Sequence of chain 1.F:
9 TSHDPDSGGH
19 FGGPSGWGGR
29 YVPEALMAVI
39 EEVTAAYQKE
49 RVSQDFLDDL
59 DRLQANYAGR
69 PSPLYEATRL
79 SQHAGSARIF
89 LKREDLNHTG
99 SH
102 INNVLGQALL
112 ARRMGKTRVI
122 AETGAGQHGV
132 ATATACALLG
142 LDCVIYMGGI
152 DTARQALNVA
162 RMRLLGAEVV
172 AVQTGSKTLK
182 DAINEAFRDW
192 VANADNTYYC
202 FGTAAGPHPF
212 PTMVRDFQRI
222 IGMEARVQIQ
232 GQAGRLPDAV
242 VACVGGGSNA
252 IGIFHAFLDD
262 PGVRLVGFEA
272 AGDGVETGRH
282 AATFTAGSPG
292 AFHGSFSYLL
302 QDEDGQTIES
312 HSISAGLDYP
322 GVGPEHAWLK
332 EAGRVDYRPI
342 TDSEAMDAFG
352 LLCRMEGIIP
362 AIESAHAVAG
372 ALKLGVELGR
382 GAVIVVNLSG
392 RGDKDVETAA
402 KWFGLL

Binding-site contacts:
Ligand atom C12 contacts residue PHE188 of chain 1.F at 3.9 Å (hydrophobic).
Ligand atom C08 contacts residue HIS294 of chain 1.F at 3.7 Å.
Ligand atom C08 contacts residue ILE184 of chain 1.F at 3.8 Å (hydrophobic).
Ligand atom C02 contacts residue PHE202 of chain 1.F at 3.8 Å (hydrophobic).
Ligand atom C12 contacts residue HIS294 of chain 1.F at 3.7 Å.
Ligand atom C02 contacts residue PHE211 of chain 1.F at 3.9 Å (hydrophobic).
Ligand atom O20 contacts residue HIS294 of chain 1.F at 2.8 Å (h-bond).
Ligand atom C12 contacts residue GLY295 of chain 1.F at 3.9 Å.
Ligand atom C09 contacts residue HIS294 of chain 1.F at 3.6 Å.
Ligand atom C05 contacts residue HIS294 of chain 1.F at 3.8 Å.
Ligand atom C09 contacts residue PHE188 of chain 1.F at 3.6 Å (hydrophobic).
Ligand atom C07 contacts residue HIS294 of chain 1.F at 3.9 Å.
Ligand atom F21 contacts residue LEU34 of chain 1.F at 3.1 Å.
Ligand atom N18 contacts residue PRO31 of chain 1.F at 3.6 Å.
Ligand atom N18 contacts residue TYR108 of chain 1.E at 3.8 Å.
Ligand atom C19 contacts residue ASP64 of chain 1.E at 3.6 Å.
Ligand atom C03 contacts residue TYR200 of chain 1.F at 3.8 Å (hydrophobic).
Ligand atom C14 contacts residue ASP64 of chain 1.E at 3.2 Å.
Ligand atom C01 contacts residue PHE202 of chain 1.F at 3.4 Å (hydrophobic).
Ligand atom N18 contacts residue MET67 of chain 1.E at 3.7 Å.
Ligand atom N15 contacts residue ASP64 of chain 1.E at 2.9 Å (salt-bridge).
Ligand atom C14 contacts residue ASN185 of chain 1.F at 3.8 Å.
Ligand atom N18 contacts residue ASP136 of chain 1.E at 3.8 Å.
Ligand atom N18 contacts residue PHE188 of chain 1.F at 3.8 Å.
Ligand atom C10 contacts residue PHE188 of chain 1.F at 3.9 Å (hydrophobic).
Ligand atom C19 contacts residue HIS294 of chain 1.F at 3.6 Å.
Ligand atom C19 contacts residue ASN185 of chain 1.F at 3.8 Å.
Ligand atom C01 contacts residue GLY207 of chain 1.F at 3.9 Å.
Ligand atom C09 contacts residue ASN185 of chain 1.F at 3.8 Å.
Ligand atom C03 contacts residue PHE211 of chain 1.F at 3.9 Å (hydrophobic).
Ligand atom F21 contacts residue PHE188 of chain 1.F at 3.8 Å.
Ligand atom C03 contacts residue PRO208 of chain 1.F at 3.5 Å (hydrophobic).
Ligand atom C11 contacts residue PHE188 of chain 1.F at 3.9 Å (hydrophobic).
Ligand atom C04 contacts residue PRO208 of chain 1.F at 3.7 Å (hydrophobic).
Ligand atom C08 contacts residue PHE188 of chain 1.F at 3.5 Å (hydrophobic).
Ligand atom N15 contacts residue GLY66 of chain 1.E at 3.4 Å (h-bond).
Ligand atom C13 contacts residue GLY66 of chain 1.E at 3.9 Å.
Ligand atom C02 contacts residue PRO208 of chain 1.F at 3.7 Å (hydrophobic).
Ligand atom C06 contacts residue HIS294 of chain 1.F at 3.4 Å.
Ligand atom C02 contacts residue TYR200 of chain 1.F at 3.8 Å (hydrophobic).

Sequence of chain 1.E:
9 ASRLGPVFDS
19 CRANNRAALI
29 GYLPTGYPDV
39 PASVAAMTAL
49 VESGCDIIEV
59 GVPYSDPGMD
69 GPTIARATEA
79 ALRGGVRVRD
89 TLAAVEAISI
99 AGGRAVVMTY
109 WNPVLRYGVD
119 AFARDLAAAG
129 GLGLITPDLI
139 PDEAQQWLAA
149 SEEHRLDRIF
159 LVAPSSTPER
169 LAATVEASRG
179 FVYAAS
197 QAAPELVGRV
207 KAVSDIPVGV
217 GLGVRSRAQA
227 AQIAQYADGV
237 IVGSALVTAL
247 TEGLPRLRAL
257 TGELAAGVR

This small molecule binds to this protein.
Small molecule (SMILES): N#C[C@@H]1N[C@@H](CO)[C@H]1c1ccc(-c2ccccc2F)cc1